Sequence of chain 1.B:
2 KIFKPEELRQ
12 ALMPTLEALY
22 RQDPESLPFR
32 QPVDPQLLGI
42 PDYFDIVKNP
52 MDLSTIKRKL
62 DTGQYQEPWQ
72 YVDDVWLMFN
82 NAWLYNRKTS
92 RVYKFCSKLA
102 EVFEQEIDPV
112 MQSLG

A protein and the small-molecule ligand that binds it are described below.
Small molecule (SMILES): COc1ccc(CCc2nc3cc(-c4c(C)noc4C)ccn3c2NC2CCCCC2)cc1Cl

Binding-site contacts:
Ligand atom O34 contacts residue ASN87 of chain 1.B at 3.0 Å (h-bond).
Ligand atom C20 contacts residue LEU39 of chain 1.B at 3.8 Å (hydrophobic).
Ligand atom C29 contacts residue PRO29 of chain 1.B at 3.7 Å (hydrophobic).
Ligand atom CL14 contacts residue ARG92 of chain 1.B at 3.6 Å.
Ligand atom N33 contacts residue VAL34 of chain 1.B at 3.5 Å.
Ligand atom C01 contacts residue ILE41 of chain 1.B at 3.5 Å (hydrophobic).
Ligand atom C26 contacts residue PRO29 of chain 1.B at 3.8 Å (hydrophobic).
Ligand atom C26 contacts residue LEU28 of chain 1.B at 3.6 Å (hydrophobic).
Ligand atom C19 contacts residue ARG92 of chain 1.B at 3.8 Å.
Ligand atom C02 contacts residue ASN87 of chain 1.B at 3.6 Å.
Ligand atom C13 contacts residue ARG92 of chain 1.B at 3.8 Å.
Ligand atom C05 contacts residue VAL93 of chain 1.B at 3.6 Å (hydrophobic).
Ligand atom C13 contacts residue PRO29 of chain 1.B at 3.9 Å (hydrophobic).
Ligand atom C10 contacts residue ARG92 of chain 1.B at 3.7 Å.
Ligand atom CL14 contacts residue VAL93 of chain 1.B at 3.6 Å.
Ligand atom C08 contacts residue LEU39 of chain 1.B at 3.7 Å (hydrophobic).
Ligand atom C32 contacts residue PHE30 of chain 1.B at 3.8 Å (hydrophobic).
Ligand atom C11 contacts residue ARG92 of chain 1.B at 3.6 Å.
Ligand atom C18 contacts residue ARG92 of chain 1.B at 3.8 Å.
Ligand atom O34 contacts residue VAL34 of chain 1.B at 3.8 Å.
Ligand atom O16 contacts residue PHE96 of chain 1.B at 3.7 Å.
Ligand atom C01 contacts residue ASN87 of chain 1.B at 3.6 Å.
Ligand atom O34 contacts residue TYR44 of chain 1.B at 3.8 Å.
Ligand atom C32 contacts residue VAL93 of chain 1.B at 3.8 Å (hydrophobic).
Ligand atom C30 contacts residue PRO29 of chain 1.B at 3.4 Å (hydrophobic).
Ligand atom C03 contacts residue VAL34 of chain 1.B at 3.6 Å (hydrophobic).
Ligand atom C06 contacts residue LEU39 of chain 1.B at 3.9 Å (hydrophobic).
Ligand atom C32 contacts residue VAL34 of chain 1.B at 3.9 Å (hydrophobic).
Ligand atom C12 contacts residue ARG92 of chain 1.B at 3.5 Å.
Ligand atom CL14 contacts residue PHE96 of chain 1.B at 3.6 Å.
Ligand atom N33 contacts residue VAL93 of chain 1.B at 3.8 Å.
Ligand atom C15 contacts residue ARG92 of chain 1.B at 3.8 Å.
Ligand atom CL14 contacts residue PRO29 of chain 1.B at 3.1 Å.
Ligand atom C01 contacts residue TYR86 of chain 1.B at 3.9 Å (hydrophobic).
Ligand atom C31 contacts residue VAL34 of chain 1.B at 3.4 Å (hydrophobic).
Ligand atom C31 contacts residue VAL93 of chain 1.B at 3.6 Å (hydrophobic).
Ligand atom C04 contacts residue VAL93 of chain 1.B at 3.9 Å (hydrophobic).
Ligand atom N33 contacts residue ASN87 of chain 1.B at 3.3 Å (h-bond).
Ligand atom C32 contacts residue PRO29 of chain 1.B at 3.4 Å (hydrophobic).
Ligand atom C02 contacts residue VAL34 of chain 1.B at 3.8 Å (hydrophobic).